Binding-site contacts:
Ligand atom O3 contacts residue ASN284 of chain 1.E at 3.4 Å (h-bond).
Ligand atom N2 contacts residue VAL296 of chain 1.E at 4.4 Å.
Ligand atom O6 contacts residue ASN284 of chain 1.E at 3.9 Å.
Ligand atom C4 contacts residue ASN284 of chain 1.E at 4.3 Å.
Ligand atom C1 contacts residue ASN284 of chain 1.E at 3.2 Å.
Ligand atom C3 contacts residue ASN284 of chain 1.E at 3.9 Å.
Ligand atom O5 contacts residue ASN297 of chain 1.E at 3.7 Å.
Ligand atom C7 contacts residue VAL296 of chain 1.E at 4.0 Å (hydrophobic).
Ligand atom O7 contacts residue VAL296 of chain 1.E at 3.5 Å (h-bond).
Ligand atom C1 contacts residue ASN297 of chain 1.E at 4.2 Å.
Ligand atom O6 contacts residue PRO283 of chain 1.E at 4.2 Å.
Ligand atom C8 contacts residue ASN295 of chain 1.E at 4.5 Å.
Ligand atom C6 contacts residue ASN284 of chain 1.E at 3.8 Å.
Ligand atom O5 contacts residue ASN284 of chain 1.E at 2.6 Å (h-bond).
Ligand atom O6 contacts residue ASN297 of chain 1.E at 4.0 Å.
Ligand atom C2 contacts residue VAL296 of chain 1.E at 4.5 Å (hydrophobic).
Ligand atom C5 contacts residue ASN284 of chain 1.E at 3.6 Å.
Ligand atom C1 contacts residue VAL296 of chain 1.E at 3.7 Å (hydrophobic).
Ligand atom C2 contacts residue ASN284 of chain 1.E at 3.4 Å.
Ligand atom O7 contacts residue ASN284 of chain 1.E at 4.4 Å.

A small-molecule ligand and the protein it binds are described below.
Small molecule (SMILES): CC(=O)N[C@H]1[C@H](O[C@H]2[C@H](O)[C@@H](NC(C)=O)CO[C@@H]2CO)O[C@H](CO)[C@@H](O)[C@@H]1O

Sequence of chain 1.E:
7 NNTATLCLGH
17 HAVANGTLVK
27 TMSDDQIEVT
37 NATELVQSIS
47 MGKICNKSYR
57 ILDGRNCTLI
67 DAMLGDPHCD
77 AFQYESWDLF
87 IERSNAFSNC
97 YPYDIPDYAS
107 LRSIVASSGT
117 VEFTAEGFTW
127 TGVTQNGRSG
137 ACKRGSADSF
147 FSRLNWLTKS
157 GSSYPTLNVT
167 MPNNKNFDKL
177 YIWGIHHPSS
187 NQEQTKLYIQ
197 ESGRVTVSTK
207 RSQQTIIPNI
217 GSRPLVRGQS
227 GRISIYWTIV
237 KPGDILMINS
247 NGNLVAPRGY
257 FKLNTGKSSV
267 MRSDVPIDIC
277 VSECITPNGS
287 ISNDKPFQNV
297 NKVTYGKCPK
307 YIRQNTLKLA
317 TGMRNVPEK